Sequence of chain 1.A:
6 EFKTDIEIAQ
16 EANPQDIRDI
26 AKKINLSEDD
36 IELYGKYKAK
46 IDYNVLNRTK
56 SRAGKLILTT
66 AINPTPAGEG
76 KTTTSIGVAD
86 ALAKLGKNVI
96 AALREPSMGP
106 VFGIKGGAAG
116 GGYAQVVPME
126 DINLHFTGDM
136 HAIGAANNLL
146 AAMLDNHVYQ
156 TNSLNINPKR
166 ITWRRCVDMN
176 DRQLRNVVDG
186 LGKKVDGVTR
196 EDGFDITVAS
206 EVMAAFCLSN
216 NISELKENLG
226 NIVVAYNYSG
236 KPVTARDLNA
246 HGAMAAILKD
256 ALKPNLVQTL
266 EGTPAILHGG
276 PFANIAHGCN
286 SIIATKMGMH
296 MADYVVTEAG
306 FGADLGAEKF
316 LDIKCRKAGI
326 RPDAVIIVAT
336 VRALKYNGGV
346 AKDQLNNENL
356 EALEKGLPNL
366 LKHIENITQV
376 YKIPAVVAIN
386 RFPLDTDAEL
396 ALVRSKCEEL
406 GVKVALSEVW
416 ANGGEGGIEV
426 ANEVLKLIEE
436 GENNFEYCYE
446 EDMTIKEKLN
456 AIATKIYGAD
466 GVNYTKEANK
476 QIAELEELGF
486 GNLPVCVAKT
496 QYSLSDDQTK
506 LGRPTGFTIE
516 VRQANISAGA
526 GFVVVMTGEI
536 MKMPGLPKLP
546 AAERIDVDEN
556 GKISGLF

This protein binds this small molecule.
Small molecule (SMILES): O=C(O)[C@@H]1CCCN1

Binding-site contacts:
Ligand atom OXT contacts residue LYS188 of chain 1.A at 3.2 Å.
Ligand atom CA contacts residue LYS189 of chain 1.A at 3.6 Å.
Ligand atom CD contacts residue LYS189 of chain 1.A at 3.8 Å.
Ligand atom C contacts residue LYS189 of chain 1.A at 3.8 Å.
Ligand atom N contacts residue LYS188 of chain 1.A at 3.6 Å.
Ligand atom O contacts residue LYS188 of chain 1.A at 3.8 Å.
Ligand atom N contacts residue LYS189 of chain 1.A at 3.0 Å (salt-bridge).
Ligand atom OXT contacts residue LYS189 of chain 1.A at 3.2 Å.
Ligand atom C contacts residue LYS188 of chain 1.A at 3.7 Å.
Ligand atom OXT contacts residue VAL190 of chain 1.A at 3.7 Å.
Ligand atom CD contacts residue LYS188 of chain 1.A at 4.1 Å.
Ligand atom CA contacts residue LYS188 of chain 1.A at 4.2 Å.